Sequence of chain 1.H:
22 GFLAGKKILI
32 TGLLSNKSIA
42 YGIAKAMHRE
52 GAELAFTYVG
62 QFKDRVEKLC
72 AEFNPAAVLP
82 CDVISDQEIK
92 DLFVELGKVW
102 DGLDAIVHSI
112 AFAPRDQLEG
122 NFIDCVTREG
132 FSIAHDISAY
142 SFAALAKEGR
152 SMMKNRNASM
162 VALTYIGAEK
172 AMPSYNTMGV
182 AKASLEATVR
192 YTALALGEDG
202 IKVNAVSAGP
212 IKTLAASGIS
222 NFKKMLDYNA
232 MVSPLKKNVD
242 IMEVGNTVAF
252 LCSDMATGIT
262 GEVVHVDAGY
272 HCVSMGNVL

A protein and the small-molecule ligand that binds it are described below.
Small molecule (SMILES): c1cc2c(cc1Cn1cnc3cc4c(cc31)CCCC4)OCO2

Binding-site contacts:
Ligand atom C17 contacts residue TYR176 of chain 1.H at 3.6 Å (hydrophobic).
Ligand atom C2 contacts residue PHE223 of chain 1.H at 3.5 Å (hydrophobic).
Ligand atom C20 contacts residue MET226 of chain 1.H at 3.5 Å (hydrophobic).
Ligand atom O18 contacts residue MET226 of chain 1.H at 3.4 Å (h-bond).
Ligand atom C8 contacts residue ALA216 of chain 1.H at 3.7 Å (hydrophobic).
Ligand atom C19 contacts residue MET226 of chain 1.H at 3.5 Å (hydrophobic).
Ligand atom C5 contacts residue PHE113 of chain 1.H at 3.4 Å (hydrophobic).
Ligand atom C5 contacts residue ALA114 of chain 1.H at 3.5 Å (hydrophobic).
Ligand atom C6 contacts residue LEU119 of chain 1.H at 3.5 Å (hydrophobic).
Ligand atom C10 contacts residue MET179 of chain 1.H at 3.8 Å (hydrophobic).
Ligand atom C20 contacts residue TYR176 of chain 1.H at 3.5 Å (hydrophobic).
Ligand atom C3 contacts residue PHE113 of chain 1.H at 3.6 Å (hydrophobic).
Ligand atom C7 contacts residue ALA216 of chain 1.H at 3.5 Å (hydrophobic).
Ligand atom C14 contacts residue NAD1 of chain 1.FA at 3.3 Å.
Ligand atom C22 contacts residue TYR176 of chain 1.H at 3.3 Å (hydrophobic).
Ligand atom C10 contacts residue ALA112 of chain 1.H at 3.7 Å (hydrophobic).
Ligand atom C11 contacts residue ALA216 of chain 1.H at 3.8 Å (hydrophobic).
Ligand atom C14 contacts residue TYR176 of chain 1.H at 3.6 Å (hydrophobic).
Ligand atom N15 contacts residue NAD1 of chain 1.FA at 2.7 Å (h-bond).
Ligand atom N12 contacts residue TYR176 of chain 1.H at 3.7 Å.
Ligand atom O21 contacts residue MET226 of chain 1.H at 3.8 Å.
Ligand atom C1 contacts residue NAD1 of chain 1.FA at 3.7 Å.
Ligand atom C7 contacts residue LEU119 of chain 1.H at 3.6 Å (hydrophobic).
Ligand atom C5 contacts residue ALA112 of chain 1.H at 3.8 Å (hydrophobic).
Ligand atom C11 contacts residue TYR176 of chain 1.H at 3.8 Å (hydrophobic).
Ligand atom C13 contacts residue NAD1 of chain 1.FA at 3.5 Å.
Ligand atom C20 contacts residue SER175 of chain 1.H at 3.8 Å.
Ligand atom C16 contacts residue PHE223 of chain 1.H at 3.7 Å (hydrophobic).
Ligand atom N15 contacts residue TYR176 of chain 1.H at 3.0 Å (h-bond).
Ligand atom C19 contacts residue TYR166 of chain 1.H at 3.8 Å (hydrophobic).
Ligand atom C13 contacts residue TYR176 of chain 1.H at 3.6 Å (hydrophobic).
Ligand atom C1 contacts residue PHE223 of chain 1.H at 3.6 Å (hydrophobic).
Ligand atom O21 contacts residue TYR176 of chain 1.H at 3.5 Å.
Ligand atom C3 contacts residue ALA112 of chain 1.H at 3.6 Å (hydrophobic).
Ligand atom C3 contacts residue MET179 of chain 1.H at 3.7 Å (hydrophobic).
Ligand atom C10 contacts residue NAD1 of chain 1.FA at 3.4 Å.
Ligand atom C9 contacts residue ALA216 of chain 1.H at 3.2 Å (hydrophobic).
Ligand atom C20 contacts residue PRO174 of chain 1.H at 3.2 Å (hydrophobic).
Ligand atom C23 contacts residue TYR166 of chain 1.H at 3.1 Å (hydrophobic).
Ligand atom C19 contacts residue TYR176 of chain 1.H at 3.6 Å (hydrophobic).

Sequence of chain 1.F:
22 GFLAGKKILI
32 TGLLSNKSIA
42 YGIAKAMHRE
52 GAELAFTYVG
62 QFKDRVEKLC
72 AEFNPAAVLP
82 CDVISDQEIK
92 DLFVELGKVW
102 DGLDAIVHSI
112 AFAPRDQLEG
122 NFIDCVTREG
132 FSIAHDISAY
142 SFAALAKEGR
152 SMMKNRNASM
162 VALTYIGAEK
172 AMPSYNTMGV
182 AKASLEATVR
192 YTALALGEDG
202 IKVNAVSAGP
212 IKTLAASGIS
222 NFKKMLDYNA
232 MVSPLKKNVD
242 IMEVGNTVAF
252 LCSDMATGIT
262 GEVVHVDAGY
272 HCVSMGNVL